A small-molecule ligand and the protein it binds are described below.
Small molecule (SMILES): CN[C@@H](C)Cc1cc(C#N)cc(OCc2ccc3c(C)cc(N)nc3c2)c1

Binding-site contacts:
Ligand atom C02 contacts residue GLU296 of chain 1.B at 3.5 Å.
Ligand atom C06 contacts residue VAL271 of chain 1.B at 3.5 Å (hydrophobic).
Ligand atom C21 contacts residue HEM1 of chain 1.G at 3.6 Å.
Ligand atom C27 contacts residue TYR410 of chain 1.B at 3.6 Å (hydrophobic).
Ligand atom N02 contacts residue TYR292 of chain 1.B at 3.5 Å.
Ligand atom N01 contacts residue HEM1 of chain 1.G at 3.6 Å.
Ligand atom C09 contacts residue GLU296 of chain 1.B at 3.5 Å.
Ligand atom C03 contacts residue PRO269 of chain 1.B at 3.7 Å (hydrophobic).
Ligand atom N28 contacts residue TYR410 of chain 1.B at 3.7 Å.
Ligand atom C11 contacts residue HEM1 of chain 1.G at 3.3 Å.
Ligand atom C08 contacts residue HEM1 of chain 1.G at 3.5 Å.
Ligand atom C03 contacts residue HEM1 of chain 1.G at 3.5 Å.
Ligand atom N02 contacts residue HEM1 of chain 1.G at 3.6 Å.
Ligand atom O13 contacts residue VAL271 of chain 1.B at 3.7 Å.
Ligand atom C27 contacts residue ASN273 of chain 1.B at 3.6 Å.
Ligand atom C12 contacts residue HEM1 of chain 1.G at 3.4 Å.
Ligand atom N34 contacts residue HEM1 of chain 1.G at 3.5 Å (h-bond).
Ligand atom C31 contacts residue TRP382 of chain 1.B at 3.5 Å (hydrophobic).
Ligand atom C02 contacts residue TRP291 of chain 1.B at 3.6 Å (hydrophobic).
Ligand atom N34 contacts residue H4B1 of chain 1.H at 2.8 Å (h-bond).
Ligand atom C06 contacts residue HEM1 of chain 1.G at 3.6 Å.
Ligand atom C24 contacts residue HEM1 of chain 1.G at 3.7 Å.
Ligand atom C02 contacts residue HEM1 of chain 1.G at 3.5 Å.
Ligand atom C07 contacts residue HEM1 of chain 1.G at 3.5 Å.
Ligand atom C04 contacts residue HEM1 of chain 1.G at 3.7 Å.
Ligand atom C35 contacts residue H4B1 of chain 1.H at 3.5 Å.
Ligand atom C35 contacts residue HEM1 of chain 1.G at 3.6 Å.
Ligand atom C26 contacts residue HEM1 of chain 1.G at 3.6 Å.
Ligand atom N02 contacts residue PRO269 of chain 1.B at 3.6 Å.
Ligand atom N02 contacts residue TRP291 of chain 1.B at 2.5 Å (h-bond).
Ligand atom C11 contacts residue GLY290 of chain 1.B at 3.7 Å.
Ligand atom N01 contacts residue GLU296 of chain 1.B at 2.6 Å (salt-bridge).
Ligand atom C25 contacts residue HEM1 of chain 1.G at 3.6 Å.
Ligand atom C07 contacts residue VAL271 of chain 1.B at 3.3 Å (hydrophobic).
Ligand atom C10 contacts residue HEM1 of chain 1.G at 3.6 Å.
Ligand atom C09 contacts residue HEM1 of chain 1.G at 3.5 Å.
Ligand atom N28 contacts residue ASN273 of chain 1.B at 3.1 Å (h-bond).
Ligand atom N02 contacts residue GLU296 of chain 1.B at 2.7 Å (salt-bridge).
Ligand atom C10 contacts residue GLU296 of chain 1.B at 3.5 Å.
Ligand atom C24 contacts residue TYR410 of chain 1.B at 3.5 Å (hydrophobic).

Sequence of chain 1.B:
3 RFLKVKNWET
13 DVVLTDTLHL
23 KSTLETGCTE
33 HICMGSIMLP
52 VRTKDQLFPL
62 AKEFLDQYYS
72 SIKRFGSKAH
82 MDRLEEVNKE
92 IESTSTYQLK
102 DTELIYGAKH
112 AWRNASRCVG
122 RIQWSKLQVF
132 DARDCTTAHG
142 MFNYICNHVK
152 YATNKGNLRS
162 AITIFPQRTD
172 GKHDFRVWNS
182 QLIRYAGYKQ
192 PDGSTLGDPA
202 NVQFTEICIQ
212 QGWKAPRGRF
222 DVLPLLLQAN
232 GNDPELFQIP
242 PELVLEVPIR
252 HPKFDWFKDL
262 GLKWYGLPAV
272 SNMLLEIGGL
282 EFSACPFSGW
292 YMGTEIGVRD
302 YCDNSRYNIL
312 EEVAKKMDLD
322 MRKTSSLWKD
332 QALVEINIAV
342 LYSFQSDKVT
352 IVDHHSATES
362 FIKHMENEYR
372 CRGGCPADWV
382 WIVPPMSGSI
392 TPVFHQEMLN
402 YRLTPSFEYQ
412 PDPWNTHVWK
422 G